Sequence of chain 3.B:
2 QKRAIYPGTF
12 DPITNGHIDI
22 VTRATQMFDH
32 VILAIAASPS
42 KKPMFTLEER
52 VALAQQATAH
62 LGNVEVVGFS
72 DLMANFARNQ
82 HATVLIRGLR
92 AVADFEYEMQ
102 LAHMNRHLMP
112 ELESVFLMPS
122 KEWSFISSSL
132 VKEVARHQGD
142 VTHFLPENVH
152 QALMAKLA

Sequence of chain 2.B:
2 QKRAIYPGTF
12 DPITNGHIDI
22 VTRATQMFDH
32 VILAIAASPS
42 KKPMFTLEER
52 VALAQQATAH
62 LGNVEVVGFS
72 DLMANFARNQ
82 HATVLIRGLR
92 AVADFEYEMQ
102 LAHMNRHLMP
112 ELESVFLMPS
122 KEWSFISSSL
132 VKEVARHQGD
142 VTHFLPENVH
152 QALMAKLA

This protein binds this small molecule.
Small molecule (SMILES): CC1(C)OC(=O)c2ccccc2[C@H]1n1cncc1C(F)F

Binding-site contacts:
Ligand atom C12 contacts residue ALA37 of chain 3.B at 3.7 Å (hydrophobic).
Ligand atom C5 contacts residue GLU134 of chain 2.B at 3.9 Å.
Ligand atom C15 contacts residue LEU102 of chain 3.B at 3.8 Å (hydrophobic).
Ligand atom C2 contacts residue LEU102 of chain 3.B at 4.2 Å (hydrophobic).
Ligand atom F21 contacts residue ARG88 of chain 3.B at 3.3 Å.
Ligand atom C1 contacts residue GLU134 of chain 2.B at 3.2 Å.
Ligand atom F21 contacts residue SO41 of chain 3.K at 2.9 Å.
Ligand atom N16 contacts residue LEU102 of chain 3.B at 3.6 Å.
Ligand atom F21 contacts residue PRO8 of chain 3.B at 3.7 Å.
Ligand atom C17 contacts residue MET74 of chain 3.B at 4.0 Å (hydrophobic).
Ligand atom C5 contacts residue LEU102 of chain 3.B at 4.2 Å (hydrophobic).
Ligand atom C1 contacts residue TYR98 of chain 3.B at 3.6 Å (hydrophobic).
Ligand atom N16 contacts residue ASN106 of chain 3.B at 3.4 Å (h-bond).
Ligand atom C19 contacts residue SO41 of chain 3.K at 3.1 Å.
Ligand atom C6 contacts residue GLU134 of chain 2.B at 4.1 Å.
Ligand atom C15 contacts residue MET74 of chain 3.B at 3.6 Å (hydrophobic).
Ligand atom C1 contacts residue LEU131 of chain 2.B at 3.7 Å (hydrophobic).
Ligand atom C2 contacts residue GLU134 of chain 2.B at 3.1 Å.
Ligand atom C18 contacts residue LEU102 of chain 3.B at 3.9 Å (hydrophobic).
Ligand atom C7 contacts residue MET74 of chain 3.B at 3.6 Å (hydrophobic).
Ligand atom O11 contacts residue MET74 of chain 3.B at 3.0 Å (h-bond).
Ligand atom C13 contacts residue SO41 of chain 3.I at 3.9 Å.
Ligand atom C2 contacts residue VAL135 of chain 2.B at 3.7 Å (hydrophobic).
Ligand atom C3 contacts residue VAL135 of chain 2.B at 3.8 Å (hydrophobic).
Ligand atom C13 contacts residue HIS138 of chain 2.B at 3.4 Å.
Ligand atom C17 contacts residue LEU102 of chain 3.B at 3.6 Å (hydrophobic).
Ligand atom F20 contacts residue SO41 of chain 3.K at 2.5 Å.
Ligand atom N16 contacts residue MET74 of chain 3.B at 3.6 Å.
Ligand atom O8 contacts residue MET74 of chain 3.B at 3.4 Å (h-bond).
Ligand atom C15 contacts residue ASN106 of chain 3.B at 4.1 Å.
Ligand atom C4 contacts residue GLU134 of chain 2.B at 3.4 Å.
Ligand atom C2 contacts residue LEU131 of chain 2.B at 3.6 Å (hydrophobic).
Ligand atom C4 contacts residue TYR98 of chain 3.B at 3.5 Å (hydrophobic).
Ligand atom C3 contacts residue GLU134 of chain 2.B at 3.6 Å.
Ligand atom C1 contacts residue LEU102 of chain 3.B at 3.5 Å (hydrophobic).
Ligand atom C4 contacts residue LEU102 of chain 3.B at 3.5 Å (hydrophobic).
Ligand atom C12 contacts residue PHE70 of chain 3.B at 3.7 Å (hydrophobic).
Ligand atom O11 contacts residue LEU73 of chain 3.B at 3.2 Å.
Ligand atom F21 contacts residue GLY9 of chain 3.B at 3.4 Å.
Ligand atom C13 contacts residue GLU134 of chain 2.B at 4.1 Å.